Sequence of chain 1.W:
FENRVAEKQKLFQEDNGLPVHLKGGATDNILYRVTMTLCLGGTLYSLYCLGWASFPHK

Sequence of chain 1.P:
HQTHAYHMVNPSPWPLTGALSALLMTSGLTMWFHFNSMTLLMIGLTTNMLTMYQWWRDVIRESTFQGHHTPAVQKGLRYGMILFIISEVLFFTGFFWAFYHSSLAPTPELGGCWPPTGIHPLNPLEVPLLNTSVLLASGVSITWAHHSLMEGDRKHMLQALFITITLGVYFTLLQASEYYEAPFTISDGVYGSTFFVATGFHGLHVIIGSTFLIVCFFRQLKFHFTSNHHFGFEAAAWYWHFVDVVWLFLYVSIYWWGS

This protein binds this small molecule.
Small molecule (SMILES): C[C@H](CCC(=O)O)[C@H]1CC[C@H]2[C@@H]3[C@H](O)C[C@@H]4C[C@H](O)CC[C@]4(C)[C@H]3C[C@H](O)[C@]12C

Binding-site contacts:
Ligand atom O25 contacts residue PHE1 of chain 1.W at 2.9 Å (h-bond).
Ligand atom C16 contacts residue LEU160 of chain 1.P at 4.4 Å (hydrophobic).
Ligand atom C7 contacts residue GLN161 of chain 1.P at 4.3 Å.
Ligand atom C6 contacts residue GLN161 of chain 1.P at 4.2 Å.
Ligand atom O26 contacts residue ARG156 of chain 1.P at 3.0 Å (salt-bridge).
Ligand atom C21 contacts residue PHE1 of chain 1.W at 4.0 Å (hydrophobic).
Ligand atom C5 contacts residue PHE164 of chain 1.P at 3.7 Å (hydrophobic).
Ligand atom C24 contacts residue PHE1 of chain 1.W at 3.7 Å (hydrophobic).
Ligand atom C18 contacts residue LEU160 of chain 1.P at 4.3 Å (hydrophobic).
Ligand atom C6 contacts residue PHE164 of chain 1.P at 3.8 Å (hydrophobic).
Ligand atom C3 contacts residue PHE164 of chain 1.P at 4.5 Å (hydrophobic).
Ligand atom O25 contacts residue ARG156 of chain 1.P at 3.0 Å (salt-bridge).
Ligand atom C19 contacts residue PHE164 of chain 1.P at 3.6 Å (hydrophobic).
Ligand atom C4 contacts residue PHE164 of chain 1.P at 4.4 Å (hydrophobic).
Ligand atom C15 contacts residue LEU160 of chain 1.P at 4.2 Å (hydrophobic).
Ligand atom C18 contacts residue LEU223 of chain 1.P at 3.7 Å (hydrophobic).
Ligand atom C24 contacts residue ARG156 of chain 1.P at 3.6 Å.
Ligand atom C23 contacts residue PHE1 of chain 1.W at 3.8 Å (hydrophobic).
Ligand atom C10 contacts residue PHE164 of chain 1.P at 4.5 Å (hydrophobic).
Ligand atom C15 contacts residue LYS157 of chain 1.P at 4.5 Å.
Ligand atom C19 contacts residue PHE219 of chain 1.P at 3.8 Å (hydrophobic).
Ligand atom C6 contacts residue LEU160 of chain 1.P at 4.4 Å (hydrophobic).